Sequence of chain 1.A:
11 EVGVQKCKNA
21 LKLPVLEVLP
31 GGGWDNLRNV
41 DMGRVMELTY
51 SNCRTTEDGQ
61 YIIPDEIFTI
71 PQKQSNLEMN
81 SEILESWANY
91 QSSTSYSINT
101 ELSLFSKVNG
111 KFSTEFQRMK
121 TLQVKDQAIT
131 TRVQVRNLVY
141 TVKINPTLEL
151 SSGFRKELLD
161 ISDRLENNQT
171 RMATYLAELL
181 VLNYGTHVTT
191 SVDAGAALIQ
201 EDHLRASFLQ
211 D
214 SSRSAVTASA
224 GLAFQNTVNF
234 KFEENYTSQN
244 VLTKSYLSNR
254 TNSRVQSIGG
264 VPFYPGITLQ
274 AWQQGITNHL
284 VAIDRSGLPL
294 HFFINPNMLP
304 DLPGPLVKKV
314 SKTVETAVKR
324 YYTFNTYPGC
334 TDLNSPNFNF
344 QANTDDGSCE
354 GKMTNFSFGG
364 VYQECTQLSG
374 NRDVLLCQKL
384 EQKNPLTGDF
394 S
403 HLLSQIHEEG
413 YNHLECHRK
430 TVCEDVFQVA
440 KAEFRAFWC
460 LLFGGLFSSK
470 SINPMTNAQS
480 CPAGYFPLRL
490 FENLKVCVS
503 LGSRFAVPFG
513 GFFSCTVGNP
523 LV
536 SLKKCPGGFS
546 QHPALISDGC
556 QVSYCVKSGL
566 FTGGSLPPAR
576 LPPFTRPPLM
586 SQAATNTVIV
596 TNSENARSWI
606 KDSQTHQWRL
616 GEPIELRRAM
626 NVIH

Binding-site contacts:
Ligand atom C7 contacts residue LEU416 of chain 1.B at 4.2 Å (hydrophobic).
Ligand atom C1 contacts residue LEU416 of chain 1.B at 4.4 Å (hydrophobic).
Ligand atom O7 contacts residue GLN587 of chain 1.A at 4.2 Å.
Ligand atom C7 contacts residue ASN168 of chain 1.A at 3.2 Å.
Ligand atom O7 contacts residue ASN168 of chain 1.A at 3.1 Å (h-bond).
Ligand atom C4 contacts residue ASN168 of chain 1.A at 4.2 Å.
Ligand atom N2 contacts residue LEU416 of chain 1.B at 4.2 Å.
Ligand atom C3 contacts residue ASN168 of chain 1.A at 3.8 Å.
Ligand atom O7 contacts residue THR590 of chain 1.A at 3.7 Å.
Ligand atom C5 contacts residue ASN168 of chain 1.A at 3.7 Å.
Ligand atom C2 contacts residue ASN168 of chain 1.A at 2.4 Å.
Ligand atom C8 contacts residue ASN168 of chain 1.A at 4.4 Å.
Ligand atom C1 contacts residue ASN168 of chain 1.A at 1.4 Å.
Ligand atom C8 contacts residue CYS418 of chain 1.B at 3.6 Å (hydrophobic).
Ligand atom N2 contacts residue ASN168 of chain 1.A at 2.9 Å (h-bond).
Ligand atom O5 contacts residue ASN168 of chain 1.A at 2.4 Å (h-bond).
Ligand atom C8 contacts residue LEU416 of chain 1.B at 3.8 Å (hydrophobic).

Sequence of chain 1.B:
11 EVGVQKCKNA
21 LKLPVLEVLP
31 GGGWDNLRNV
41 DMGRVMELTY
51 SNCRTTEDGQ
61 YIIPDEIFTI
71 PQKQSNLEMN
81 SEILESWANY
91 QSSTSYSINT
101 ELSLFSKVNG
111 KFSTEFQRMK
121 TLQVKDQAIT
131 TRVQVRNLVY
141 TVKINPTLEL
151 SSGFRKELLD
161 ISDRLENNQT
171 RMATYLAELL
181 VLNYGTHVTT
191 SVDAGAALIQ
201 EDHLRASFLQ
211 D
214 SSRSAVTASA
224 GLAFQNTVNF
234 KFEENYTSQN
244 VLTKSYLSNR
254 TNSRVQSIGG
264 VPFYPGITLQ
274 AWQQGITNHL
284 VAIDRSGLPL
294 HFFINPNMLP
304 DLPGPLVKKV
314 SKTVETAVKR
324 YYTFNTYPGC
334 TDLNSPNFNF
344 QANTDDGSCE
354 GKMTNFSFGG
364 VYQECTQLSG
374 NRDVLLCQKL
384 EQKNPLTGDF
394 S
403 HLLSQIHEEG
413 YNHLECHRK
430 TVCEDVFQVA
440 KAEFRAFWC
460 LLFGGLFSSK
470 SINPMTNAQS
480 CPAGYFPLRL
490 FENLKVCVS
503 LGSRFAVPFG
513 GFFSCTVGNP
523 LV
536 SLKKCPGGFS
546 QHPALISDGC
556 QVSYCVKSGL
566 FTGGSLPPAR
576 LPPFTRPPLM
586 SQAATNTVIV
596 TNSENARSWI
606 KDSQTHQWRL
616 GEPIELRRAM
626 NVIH

A small-molecule ligand and the protein it binds are described below.
Small molecule (SMILES): CC(=O)N[C@@H]1[C@@H](O)[C@H](O)[C@@H](CO)O[C@H]1O